A protein and the small-molecule ligand that binds it are described below.
Small molecule (SMILES): CNC(=O)c1cnc(Nc2ccc(F)cn2)cc1Nc1ccccc1C(N)=O

Binding-site contacts:
Ligand atom N5 contacts residue GLY141 of chain 1.A at 3.6 Å.
Ligand atom N4 contacts residue LEU189 of chain 1.A at 3.6 Å.
Ligand atom C7 contacts residue SER206 of chain 1.A at 3.6 Å.
Ligand atom C3 contacts residue VAL138 of chain 1.A at 3.5 Å (hydrophobic).
Ligand atom C7 contacts residue ASP207 of chain 1.A at 3.6 Å.
Ligand atom C2 contacts residue VAL88 of chain 1.A at 3.7 Å (hydrophobic).
Ligand atom N3 contacts residue VAL138 of chain 1.A at 2.8 Å (h-bond).
Ligand atom C8 contacts residue VAL51 of chain 1.A at 3.8 Å (hydrophobic).
Ligand atom C7 contacts residue LYS90 of chain 1.A at 3.6 Å.
Ligand atom C17 contacts residue ARG186 of chain 1.A at 3.6 Å.
Ligand atom C1 contacts residue LEU189 of chain 1.A at 3.6 Å (hydrophobic).
Ligand atom C2 contacts residue LEU189 of chain 1.A at 3.7 Å (hydrophobic).
Ligand atom O1 contacts residue LEU189 of chain 1.A at 3.7 Å.
Ligand atom N4 contacts residue THR135 of chain 1.A at 3.2 Å (h-bond).
Ligand atom N4 contacts residue GLU136 of chain 1.A at 3.0 Å (salt-bridge).
Ligand atom C5 contacts residue LEU189 of chain 1.A at 3.6 Å (hydrophobic).
Ligand atom C13 contacts residue VAL138 of chain 1.A at 3.5 Å (hydrophobic).
Ligand atom N6 contacts residue ARG186 of chain 1.A at 3.0 Å (salt-bridge).
Ligand atom C12 contacts residue TYR137 of chain 1.A at 3.6 Å (hydrophobic).
Ligand atom N1 contacts residue TYR137 of chain 1.A at 3.7 Å.
Ligand atom C9 contacts residue VAL138 of chain 1.A at 3.5 Å (hydrophobic).
Ligand atom C13 contacts residue TYR137 of chain 1.A at 3.3 Å (hydrophobic).
Ligand atom C6 contacts residue LEU189 of chain 1.A at 3.4 Å (hydrophobic).
Ligand atom C7 contacts residue THR135 of chain 1.A at 3.1 Å.
Ligand atom N1 contacts residue VAL88 of chain 1.A at 3.8 Å.
Ligand atom N6 contacts residue ASN187 of chain 1.A at 2.9 Å (h-bond).
Ligand atom C2 contacts residue GLU136 of chain 1.A at 3.2 Å.
Ligand atom C14 contacts residue VAL51 of chain 1.A at 3.7 Å (hydrophobic).
Ligand atom C9 contacts residue GLY141 of chain 1.A at 3.3 Å.
Ligand atom O2 contacts residue LYS90 of chain 1.A at 2.8 Å (salt-bridge).
Ligand atom O1 contacts residue LYS90 of chain 1.A at 2.8 Å (salt-bridge).
Ligand atom C2 contacts residue VAL138 of chain 1.A at 3.4 Å (hydrophobic).
Ligand atom N3 contacts residue GLY141 of chain 1.A at 3.5 Å.
Ligand atom N1 contacts residue VAL138 of chain 1.A at 2.8 Å (h-bond).
Ligand atom C15 contacts residue LEU43 of chain 1.A at 3.8 Å (hydrophobic).
Ligand atom C13 contacts residue GLU139 of chain 1.A at 3.5 Å.
Ligand atom O1 contacts residue SER206 of chain 1.A at 3.2 Å (h-bond).
Ligand atom C6 contacts residue LYS90 of chain 1.A at 3.7 Å.
Ligand atom C13 contacts residue GLY141 of chain 1.A at 3.4 Å.
Ligand atom N2 contacts residue VAL51 of chain 1.A at 3.8 Å.

Sequence of chain 1.A:
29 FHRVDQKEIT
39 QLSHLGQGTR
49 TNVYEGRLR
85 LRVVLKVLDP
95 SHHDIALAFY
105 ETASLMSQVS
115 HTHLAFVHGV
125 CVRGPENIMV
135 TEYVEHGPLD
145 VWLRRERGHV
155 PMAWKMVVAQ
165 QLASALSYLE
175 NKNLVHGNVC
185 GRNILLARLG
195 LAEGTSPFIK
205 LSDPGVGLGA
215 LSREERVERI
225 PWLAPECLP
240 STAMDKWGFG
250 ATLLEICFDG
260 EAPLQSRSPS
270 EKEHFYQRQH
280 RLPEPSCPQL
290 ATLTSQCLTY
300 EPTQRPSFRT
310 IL